The protein below binds the small molecule below.
Small molecule (SMILES): CC(C)C[C@H](NC(=O)[C@H](CCC(N)=O)NC(=O)[C@H](C)NC(=O)[C@H](CC1=c2ccccc2=NC1)NC(=O)[C@H](Cc1ccc(O)cc1)NC(=O)[C@H](CC1=NC=NC1)NC(=O)[C@H](CCC(=O)O)NC(=O)[C@H](Cc1ccccc1)NC(=O)[C@@H](NC(=O)[C@@H](N)CC(C)C)[C@@H](C)O)C(=O)N[C@H](C=O)[C@@H](C)O

Sequence of chain 1.A:
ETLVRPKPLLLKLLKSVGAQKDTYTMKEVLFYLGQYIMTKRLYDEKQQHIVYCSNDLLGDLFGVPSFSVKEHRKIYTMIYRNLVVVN

Binding-site contacts:
Ligand atom CZ3 contacts residue ILE45 of chain 1.A at 3.7 Å (hydrophobic).
Ligand atom CD2 contacts residue HIS80 of chain 1.A at 3.5 Å.
Ligand atom CZ2 contacts residue LEU41 of chain 1.A at 3.7 Å (hydrophobic).
Ligand atom CE2 contacts residue LYS78 of chain 1.A at 3.6 Å.
Ligand atom CE1 contacts residue VAL77 of chain 1.A at 3.8 Å (hydrophobic).
Ligand atom CD1 contacts residue GLN56 of chain 1.A at 3.5 Å.
Ligand atom CB contacts residue GLN56 of chain 1.A at 3.7 Å.
Ligand atom C contacts residue GLN56 of chain 1.A at 3.4 Å.
Ligand atom CE2 contacts residue MET46 of chain 1.A at 3.6 Å (hydrophobic).
Ligand atom O contacts residue GLN56 of chain 1.A at 3.5 Å.
Ligand atom CB contacts residue GLN56 of chain 1.A at 3.7 Å.
Ligand atom CD1 contacts residue HIS57 of chain 1.A at 3.6 Å.
Ligand atom C contacts residue VAL77 of chain 1.A at 3.5 Å (hydrophobic).
Ligand atom CB contacts residue VAL77 of chain 1.A at 3.7 Å (hydrophobic).
Ligand atom O contacts residue VAL77 of chain 1.A at 3.4 Å.
Ligand atom CG contacts residue MET46 of chain 1.A at 3.3 Å (hydrophobic).
Ligand atom CZ2 contacts residue GLY42 of chain 1.A at 3.5 Å.
Ligand atom CZ contacts residue ILE45 of chain 1.A at 3.4 Å (hydrophobic).
Ligand atom N contacts residue GLN56 of chain 1.A at 2.8 Å (h-bond).
Ligand atom CA contacts residue GLN56 of chain 1.A at 3.7 Å.
Ligand atom NE1 contacts residue LEU38 of chain 1.A at 2.8 Å (h-bond).
Ligand atom CE2 contacts residue GLY42 of chain 1.A at 3.4 Å.
Ligand atom CD contacts residue MET46 of chain 1.A at 2.6 Å (hydrophobic).
Ligand atom OE2 contacts residue MET46 of chain 1.A at 3.3 Å.
Ligand atom O contacts residue TYR84 of chain 1.A at 2.6 Å (h-bond).
Ligand atom CE2 contacts residue GLY42 of chain 1.A at 3.6 Å.
Ligand atom CB contacts residue TYR51 of chain 1.A at 3.8 Å (hydrophobic).
Ligand atom CE1 contacts residue HIS57 of chain 1.A at 3.7 Å.
Ligand atom CH2 contacts residue LEU41 of chain 1.A at 3.7 Å (hydrophobic).
Ligand atom CD2 contacts residue MET46 of chain 1.A at 3.3 Å (hydrophobic).
Ligand atom CA contacts residue GLN56 of chain 1.A at 3.2 Å.
Ligand atom CE2 contacts residue LEU38 of chain 1.A at 3.5 Å (hydrophobic).
Ligand atom NE1 contacts residue GLY42 of chain 1.A at 3.3 Å.
Ligand atom CE1 contacts residue ILE45 of chain 1.A at 3.4 Å (hydrophobic).
Ligand atom CG contacts residue HIS57 of chain 1.A at 3.8 Å.
Ligand atom CZ2 contacts residue LEU38 of chain 1.A at 3.5 Å (hydrophobic).
Ligand atom N contacts residue VAL77 of chain 1.A at 3.7 Å.
Ligand atom OE1 contacts residue MET46 of chain 1.A at 2.1 Å.
Ligand atom C contacts residue TYR84 of chain 1.A at 3.5 Å (hydrophobic).
Ligand atom O contacts residue HIS80 of chain 1.A at 3.4 Å.